A small-molecule ligand and the protein it binds are described below.
Small molecule (SMILES): CC(=O)N[C@H]1[C@H](O[C@H]2[C@H](O)[C@@H](NC(C)=O)CO[C@@H]2CO)O[C@H](CO)[C@@H](O)[C@@H]1O

Binding-site contacts:
Ligand atom C6 contacts residue THR886 of chain 1.C at 4.2 Å.
Ligand atom O6 contacts residue GLN1023 of chain 1.C at 2.9 Å (h-bond).
Ligand atom C6 contacts residue GLN1023 of chain 1.C at 3.6 Å.
Ligand atom C3 contacts residue ASN884 of chain 1.C at 3.6 Å.
Ligand atom C7 contacts residue ASN884 of chain 1.C at 3.5 Å.
Ligand atom O5 contacts residue THR886 of chain 1.C at 3.7 Å.
Ligand atom C5 contacts residue ASN884 of chain 1.C at 3.7 Å.
Ligand atom C4 contacts residue ASN884 of chain 1.C at 4.2 Å.
Ligand atom C1 contacts residue THR886 of chain 1.C at 3.8 Å.
Ligand atom O7 contacts residue ASN884 of chain 1.C at 3.8 Å.
Ligand atom C5 contacts residue THR886 of chain 1.C at 3.6 Å.
Ligand atom N2 contacts residue ASN884 of chain 1.C at 2.8 Å (h-bond).
Ligand atom C2 contacts residue ASN884 of chain 1.C at 2.3 Å.
Ligand atom O5 contacts residue ASN884 of chain 1.C at 2.4 Å (h-bond).
Ligand atom C1 contacts residue ASN884 of chain 1.C at 1.4 Å.

Sequence of chain 1.C:
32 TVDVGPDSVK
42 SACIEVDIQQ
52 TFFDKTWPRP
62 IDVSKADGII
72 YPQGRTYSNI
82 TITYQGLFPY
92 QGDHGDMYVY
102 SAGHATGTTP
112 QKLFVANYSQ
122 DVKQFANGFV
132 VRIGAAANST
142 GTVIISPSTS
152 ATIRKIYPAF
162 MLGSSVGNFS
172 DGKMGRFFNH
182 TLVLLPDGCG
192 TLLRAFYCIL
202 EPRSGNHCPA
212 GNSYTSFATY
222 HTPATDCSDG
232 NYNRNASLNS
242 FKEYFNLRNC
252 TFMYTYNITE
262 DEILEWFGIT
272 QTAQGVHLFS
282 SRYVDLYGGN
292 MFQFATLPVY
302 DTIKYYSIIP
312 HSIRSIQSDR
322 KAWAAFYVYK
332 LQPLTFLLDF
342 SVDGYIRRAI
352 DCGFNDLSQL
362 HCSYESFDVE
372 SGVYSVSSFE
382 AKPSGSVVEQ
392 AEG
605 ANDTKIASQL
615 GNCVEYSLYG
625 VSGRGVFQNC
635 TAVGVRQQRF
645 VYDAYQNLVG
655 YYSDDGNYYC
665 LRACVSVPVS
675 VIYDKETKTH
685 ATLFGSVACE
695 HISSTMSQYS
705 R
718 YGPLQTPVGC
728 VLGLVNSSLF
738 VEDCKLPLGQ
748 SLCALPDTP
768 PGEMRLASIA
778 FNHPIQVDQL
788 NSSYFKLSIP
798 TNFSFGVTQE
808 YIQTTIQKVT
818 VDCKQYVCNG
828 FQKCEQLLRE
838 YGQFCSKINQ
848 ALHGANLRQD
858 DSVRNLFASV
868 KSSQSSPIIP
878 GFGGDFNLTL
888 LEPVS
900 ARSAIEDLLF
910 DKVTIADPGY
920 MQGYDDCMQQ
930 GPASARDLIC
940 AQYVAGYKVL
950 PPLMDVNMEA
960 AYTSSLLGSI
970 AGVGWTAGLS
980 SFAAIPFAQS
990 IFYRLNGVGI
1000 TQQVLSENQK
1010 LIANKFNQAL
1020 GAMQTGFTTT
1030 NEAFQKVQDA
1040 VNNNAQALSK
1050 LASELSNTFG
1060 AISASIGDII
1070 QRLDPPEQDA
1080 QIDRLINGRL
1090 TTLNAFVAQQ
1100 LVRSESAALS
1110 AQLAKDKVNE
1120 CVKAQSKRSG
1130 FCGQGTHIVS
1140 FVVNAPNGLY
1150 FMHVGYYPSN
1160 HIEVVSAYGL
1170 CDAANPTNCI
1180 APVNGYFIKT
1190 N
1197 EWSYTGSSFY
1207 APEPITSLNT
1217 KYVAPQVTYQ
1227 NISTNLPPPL